Sequence of chain 1.G:
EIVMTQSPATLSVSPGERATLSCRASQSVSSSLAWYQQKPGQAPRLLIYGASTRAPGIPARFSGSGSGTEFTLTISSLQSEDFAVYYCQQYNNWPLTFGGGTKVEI

A protein and the small-molecule ligand that binds it are described below.
Small molecule (SMILES): CC(=O)N[C@H]1[C@H](O[C@H]2[C@H](O)[C@@H](NC(C)=O)CO[C@@H]2CO)O[C@H](CO)[C@@H](O[C@@H]2O[C@H](CO[C@@]3(O)[C@H](O)CO[C@H](CO)[C@H]3O)[C@@H](O)[C@H](O[C@H]3O[C@H](CO)[C@@H](O)[C@H](O)[C@@H]3O)[C@@H]2O)[C@@H]1O

Sequence of chain 1.B:
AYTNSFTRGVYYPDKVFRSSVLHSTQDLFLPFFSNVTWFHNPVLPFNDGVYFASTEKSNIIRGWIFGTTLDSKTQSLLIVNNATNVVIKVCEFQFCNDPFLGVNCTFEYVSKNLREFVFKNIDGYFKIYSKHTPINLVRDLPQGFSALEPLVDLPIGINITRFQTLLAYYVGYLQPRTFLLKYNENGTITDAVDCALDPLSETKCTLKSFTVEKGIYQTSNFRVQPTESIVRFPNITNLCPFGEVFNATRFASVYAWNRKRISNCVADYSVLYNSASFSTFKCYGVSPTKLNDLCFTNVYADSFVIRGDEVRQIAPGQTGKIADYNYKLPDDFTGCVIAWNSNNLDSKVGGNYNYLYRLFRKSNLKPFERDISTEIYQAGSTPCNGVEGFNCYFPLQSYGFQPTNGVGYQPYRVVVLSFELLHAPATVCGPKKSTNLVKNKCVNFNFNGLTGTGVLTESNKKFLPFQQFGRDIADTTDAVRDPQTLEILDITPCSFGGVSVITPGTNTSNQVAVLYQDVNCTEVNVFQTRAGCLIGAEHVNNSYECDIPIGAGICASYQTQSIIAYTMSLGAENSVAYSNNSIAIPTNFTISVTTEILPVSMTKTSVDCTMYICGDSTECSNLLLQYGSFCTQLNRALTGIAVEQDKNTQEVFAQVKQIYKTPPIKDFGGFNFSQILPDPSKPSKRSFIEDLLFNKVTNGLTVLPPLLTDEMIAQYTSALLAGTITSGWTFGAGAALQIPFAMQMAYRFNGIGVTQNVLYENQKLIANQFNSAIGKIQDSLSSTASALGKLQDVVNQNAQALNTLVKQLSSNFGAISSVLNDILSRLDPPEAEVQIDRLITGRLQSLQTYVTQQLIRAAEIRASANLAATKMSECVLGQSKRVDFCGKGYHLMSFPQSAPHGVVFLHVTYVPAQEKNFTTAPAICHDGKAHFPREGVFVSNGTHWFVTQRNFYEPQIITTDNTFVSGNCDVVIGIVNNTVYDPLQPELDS

Binding-site contacts:
Ligand atom O3 contacts residue TRP94 of chain 1.G at 4.2 Å.
Ligand atom C6 contacts residue ASN93 of chain 1.G at 3.3 Å.
Ligand atom C2 contacts residue ASN343 of chain 1.B at 2.6 Å.
Ligand atom C8 contacts residue ASN343 of chain 1.B at 3.2 Å.
Ligand atom C5 contacts residue ASN93 of chain 1.G at 4.0 Å.
Ligand atom O7 contacts residue ASN343 of chain 1.B at 4.0 Å.
Ligand atom C1 contacts residue ASN93 of chain 1.G at 4.1 Å.
Ligand atom O3 contacts residue MAN1 of chain 1.EB at 3.2 Å.
Ligand atom O6 contacts residue ASN93 of chain 1.G at 4.1 Å.
Ligand atom N2 contacts residue FUC1 of chain 1.NA at 4.1 Å.
Ligand atom C8 contacts residue FUC1 of chain 1.NA at 3.2 Å.
Ligand atom C7 contacts residue ASN343 of chain 1.B at 3.0 Å.
Ligand atom C4 contacts residue TRP94 of chain 1.G at 3.9 Å (hydrophobic).
Ligand atom C5 contacts residue TRP94 of chain 1.G at 3.6 Å (hydrophobic).
Ligand atom O7 contacts residue FUC1 of chain 1.NA at 2.9 Å (h-bond).
Ligand atom O7 contacts residue TYR50 of chain 1.F at 4.0 Å.
Ligand atom C8 contacts residue TYR33 of chain 1.F at 4.3 Å (hydrophobic).
Ligand atom C6 contacts residue FUC1 of chain 1.NA at 3.5 Å.
Ligand atom C8 contacts residue GLY104 of chain 1.F at 4.0 Å.
Ligand atom C8 contacts residue LEU100 of chain 1.F at 4.1 Å (hydrophobic).
Ligand atom O4 contacts residue MAN1 of chain 1.EB at 3.3 Å.
Ligand atom O4 contacts residue TRP94 of chain 1.G at 3.4 Å.
Ligand atom C7 contacts residue GLY104 of chain 1.F at 4.2 Å.
Ligand atom C1 contacts residue ASN343 of chain 1.B at 1.5 Å.
Ligand atom N2 contacts residue ASN343 of chain 1.B at 2.2 Å (h-bond).
Ligand atom C3 contacts residue TRP94 of chain 1.G at 4.0 Å (hydrophobic).
Ligand atom C5 contacts residue FUC1 of chain 1.NA at 4.0 Å.
Ligand atom C7 contacts residue FUC1 of chain 1.NA at 3.2 Å.
Ligand atom O5 contacts residue FUC1 of chain 1.NA at 3.6 Å.
Ligand atom C4 contacts residue FUC1 of chain 1.NA at 4.2 Å.
Ligand atom C5 contacts residue ASN343 of chain 1.B at 3.7 Å.
Ligand atom C3 contacts residue GLY104 of chain 1.F at 4.3 Å.
Ligand atom C8 contacts residue TYR50 of chain 1.F at 4.2 Å (hydrophobic).
Ligand atom N2 contacts residue GLY104 of chain 1.F at 3.6 Å.
Ligand atom C6 contacts residue TRP94 of chain 1.G at 4.3 Å (hydrophobic).
Ligand atom C4 contacts residue MAN1 of chain 1.EB at 3.9 Å.
Ligand atom O5 contacts residue ASN343 of chain 1.B at 2.4 Å (h-bond).
Ligand atom O6 contacts residue FUC1 of chain 1.NA at 3.5 Å.
Ligand atom C3 contacts residue ASN343 of chain 1.B at 3.9 Å.
Ligand atom C8 contacts residue ASN58 of chain 1.F at 4.3 Å.

Sequence of chain 1.F:
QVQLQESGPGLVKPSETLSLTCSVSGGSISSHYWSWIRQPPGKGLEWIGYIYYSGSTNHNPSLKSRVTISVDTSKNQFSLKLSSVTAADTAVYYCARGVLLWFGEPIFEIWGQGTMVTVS